Sequence of chain 1.C:
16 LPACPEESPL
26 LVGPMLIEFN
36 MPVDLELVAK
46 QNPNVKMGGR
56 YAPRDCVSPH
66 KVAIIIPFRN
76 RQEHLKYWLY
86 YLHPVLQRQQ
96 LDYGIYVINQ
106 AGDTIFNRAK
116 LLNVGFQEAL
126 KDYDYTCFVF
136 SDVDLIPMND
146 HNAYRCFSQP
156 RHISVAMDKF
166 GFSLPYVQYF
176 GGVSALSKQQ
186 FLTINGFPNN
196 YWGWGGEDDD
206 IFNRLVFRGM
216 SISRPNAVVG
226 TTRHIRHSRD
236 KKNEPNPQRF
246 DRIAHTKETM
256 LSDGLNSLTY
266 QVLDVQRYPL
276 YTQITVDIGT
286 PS

Binding-site contacts:
Ligand atom O4' contacts residue PHE111 of chain 1.C at 3.5 Å.
Ligand atom O1A contacts residue HIS232 of chain 1.C at 3.2 Å (h-bond).
Ligand atom C5B contacts residue ASP137 of chain 1.C at 3.6 Å.
Ligand atom O2 contacts residue ARG74 of chain 1.C at 3.0 Å (salt-bridge).
Ligand atom C6 contacts residue PHE111 of chain 1.C at 3.3 Å (hydrophobic).
Ligand atom O3' contacts residue VAL138 of chain 1.C at 3.6 Å (h-bond).
Ligand atom C5 contacts residue ASP235 of chain 1.C at 3.3 Å.
Ligand atom C4' contacts residue ARG234 of chain 1.C at 3.5 Å.
Ligand atom O2 contacts residue ARG76 of chain 1.C at 3.4 Å.
Ligand atom O1A contacts residue ARG76 of chain 1.C at 3.1 Å (salt-bridge).
Ligand atom O2A contacts residue HIS232 of chain 1.C at 3.6 Å.
Ligand atom O1A contacts residue MN1 of chain 1.DA at 2.3 Å.
Ligand atom O4 contacts residue ASP235 of chain 1.C at 3.0 Å.
Ligand atom O3B contacts residue MN1 of chain 1.DA at 2.0 Å.
Ligand atom O2' contacts residue VAL138 of chain 1.C at 3.0 Å (h-bond).
Ligand atom O1A contacts residue ASP139 of chain 1.C at 3.2 Å (salt-bridge).
Ligand atom C2 contacts residue ARG74 of chain 1.C at 3.6 Å.
Ligand atom PA contacts residue MN1 of chain 1.DA at 3.4 Å.
Ligand atom O3' contacts residue ASP137 of chain 1.C at 3.1 Å.
Ligand atom O2' contacts residue ASP137 of chain 1.C at 3.6 Å.
Ligand atom O1B contacts residue TRP199 of chain 1.C at 2.8 Å (h-bond).
Ligand atom C3' contacts residue HIS232 of chain 1.C at 3.6 Å.
Ligand atom O2B contacts residue HIS232 of chain 1.C at 3.6 Å.
Ligand atom O1B contacts residue GOL1 of chain 1.EA at 3.0 Å (h-bond).
Ligand atom O3' contacts residue ASP139 of chain 1.C at 3.2 Å (salt-bridge).
Ligand atom C4 contacts residue ASP235 of chain 1.C at 3.4 Å.
Ligand atom C2B contacts residue PRO72 of chain 1.C at 3.5 Å (hydrophobic).
Ligand atom PB contacts residue MN1 of chain 1.DA at 3.4 Å.
Ligand atom O3B contacts residue HIS232 of chain 1.C at 3.5 Å (h-bond).
Ligand atom O3B contacts residue LYS164 of chain 1.C at 2.9 Å (salt-bridge).
Ligand atom O2 contacts residue PHE73 of chain 1.C at 3.3 Å.
Ligand atom C4B contacts residue ASP137 of chain 1.C at 3.4 Å.
Ligand atom C1B contacts residue PRO72 of chain 1.C at 3.5 Å (hydrophobic).
Ligand atom O3A contacts residue GOL1 of chain 1.EA at 3.0 Å (h-bond).
Ligand atom O3B contacts residue HIS229 of chain 1.C at 3.2 Å (h-bond).
Ligand atom N1 contacts residue PHE111 of chain 1.C at 3.4 Å.
Ligand atom O2' contacts residue PRO72 of chain 1.C at 2.7 Å (h-bond).
Ligand atom O2A contacts residue ARG76 of chain 1.C at 3.3 Å (salt-bridge).
Ligand atom O2A contacts residue ASP235 of chain 1.C at 3.3 Å (salt-bridge).
Ligand atom N3 contacts residue ARG74 of chain 1.C at 2.8 Å (salt-bridge).

A small-molecule ligand and the protein it binds are described below.
Small molecule (SMILES): NCCCCCCO[P](=O)(O)O[P](=O)(O)OC[C@H]1O[C@@H](n2ccc(=O)[nH]c2=O)[C@H](O)[C@@H]1O